Sequence of chain 1.A:
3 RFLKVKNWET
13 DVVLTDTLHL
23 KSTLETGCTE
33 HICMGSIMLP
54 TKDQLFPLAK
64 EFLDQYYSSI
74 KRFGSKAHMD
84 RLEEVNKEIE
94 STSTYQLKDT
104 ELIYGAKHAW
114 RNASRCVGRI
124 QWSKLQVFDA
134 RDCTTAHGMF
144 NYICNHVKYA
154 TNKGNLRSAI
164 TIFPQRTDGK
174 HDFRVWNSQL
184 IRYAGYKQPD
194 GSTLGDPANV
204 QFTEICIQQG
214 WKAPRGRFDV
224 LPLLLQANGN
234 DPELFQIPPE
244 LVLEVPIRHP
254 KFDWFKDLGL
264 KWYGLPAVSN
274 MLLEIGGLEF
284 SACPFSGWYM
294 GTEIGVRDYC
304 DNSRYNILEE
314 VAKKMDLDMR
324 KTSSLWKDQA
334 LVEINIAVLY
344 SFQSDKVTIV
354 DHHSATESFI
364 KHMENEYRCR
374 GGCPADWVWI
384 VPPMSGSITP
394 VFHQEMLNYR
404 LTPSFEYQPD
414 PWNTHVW

Binding-site contacts:
Ligand atom C22 contacts residue TYR410 of chain 1.A at 4.2 Å (hydrophobic).
Ligand atom C11 contacts residue HEM1 of chain 1.C at 3.2 Å.
Ligand atom N02 contacts residue HEM1 of chain 1.C at 3.8 Å.
Ligand atom C02 contacts residue HEM1 of chain 1.C at 3.8 Å.
Ligand atom C09 contacts residue HEM1 of chain 1.C at 3.5 Å.
Ligand atom N02 contacts residue GLU296 of chain 1.A at 2.8 Å (salt-bridge).
Ligand atom C02 contacts residue GLU296 of chain 1.A at 3.5 Å.
Ligand atom C02 contacts residue PRO269 of chain 1.A at 4.2 Å (hydrophobic).
Ligand atom N02 contacts residue TRP291 of chain 1.A at 2.8 Å (h-bond).
Ligand atom N01 contacts residue GLU296 of chain 1.A at 2.6 Å (salt-bridge).
Ligand atom C09 contacts residue GLU296 of chain 1.A at 3.4 Å.
Ligand atom C06 contacts residue HEM1 of chain 1.C at 3.5 Å.
Ligand atom C08 contacts residue VAL271 of chain 1.A at 3.4 Å (hydrophobic).
Ligand atom C11 contacts residue VAL271 of chain 1.A at 4.0 Å (hydrophobic).
Ligand atom N12 contacts residue HEM1 of chain 1.C at 3.0 Å (h-bond).
Ligand atom N01 contacts residue HEM1 of chain 1.C at 4.2 Å.
Ligand atom C14 contacts residue HEM1 of chain 1.C at 3.4 Å.
Ligand atom C03 contacts residue HEM1 of chain 1.C at 3.1 Å.
Ligand atom N02 contacts residue TYR292 of chain 1.A at 3.9 Å.
Ligand atom C21 contacts residue TRP382 of chain 1.A at 4.2 Å (hydrophobic).
Ligand atom C10 contacts residue GLU296 of chain 1.A at 3.4 Å.
Ligand atom N02 contacts residue PRO269 of chain 1.A at 3.8 Å.
Ligand atom C09 contacts residue VAL271 of chain 1.A at 3.9 Å (hydrophobic).
Ligand atom F23 contacts residue LEU41 of chain 1.A at 3.3 Å.
Ligand atom C14 contacts residue TRP382 of chain 1.A at 3.6 Å (hydrophobic).
Ligand atom C10 contacts residue VAL271 of chain 1.A at 4.2 Å (hydrophobic).
Ligand atom C22 contacts residue HEM1 of chain 1.C at 4.2 Å.
Ligand atom C05 contacts residue HEM1 of chain 1.C at 3.8 Å.
Ligand atom C22 contacts residue MET40 of chain 1.A at 4.3 Å (hydrophobic).
Ligand atom C13 contacts residue HEM1 of chain 1.C at 3.5 Å.
Ligand atom C06 contacts residue PHE288 of chain 1.A at 3.9 Å (hydrophobic).
Ligand atom C24 contacts residue TRP10 of chain 1.B at 4.0 Å (hydrophobic).
Ligand atom C06 contacts residue VAL271 of chain 1.A at 3.4 Å (hydrophobic).
Ligand atom C08 contacts residue HEM1 of chain 1.C at 3.6 Å.
Ligand atom C02 contacts residue TRP291 of chain 1.A at 4.0 Å (hydrophobic).
Ligand atom C07 contacts residue VAL271 of chain 1.A at 3.0 Å (hydrophobic).
Ligand atom C04 contacts residue HEM1 of chain 1.C at 3.0 Å.
Ligand atom C05 contacts residue VAL271 of chain 1.A at 4.0 Å (hydrophobic).
Ligand atom C10 contacts residue HEM1 of chain 1.C at 3.9 Å.
Ligand atom C07 contacts residue HEM1 of chain 1.C at 3.6 Å.

A small-molecule ligand and the protein it binds are described below.
Small molecule (SMILES): Nc1ccc2ccc(CNCCc3cccc(F)c3)cc2n1

Sequence of chain 1.B:
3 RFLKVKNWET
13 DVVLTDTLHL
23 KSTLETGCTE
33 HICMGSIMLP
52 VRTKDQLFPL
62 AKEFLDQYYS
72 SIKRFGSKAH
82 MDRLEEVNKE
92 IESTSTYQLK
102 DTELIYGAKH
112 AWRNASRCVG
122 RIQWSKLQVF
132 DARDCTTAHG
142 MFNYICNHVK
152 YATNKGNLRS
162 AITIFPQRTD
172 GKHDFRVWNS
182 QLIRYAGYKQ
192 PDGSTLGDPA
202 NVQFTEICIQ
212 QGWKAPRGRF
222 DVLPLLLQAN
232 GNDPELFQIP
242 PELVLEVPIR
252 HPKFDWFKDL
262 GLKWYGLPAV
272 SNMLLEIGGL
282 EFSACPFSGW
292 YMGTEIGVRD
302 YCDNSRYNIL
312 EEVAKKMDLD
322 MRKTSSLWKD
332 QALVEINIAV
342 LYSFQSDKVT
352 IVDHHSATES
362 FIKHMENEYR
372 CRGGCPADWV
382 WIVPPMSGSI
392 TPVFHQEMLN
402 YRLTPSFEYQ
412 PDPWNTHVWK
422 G